A protein and the small-molecule ligand that binds it are described below.
Small molecule (SMILES): CC(=O)N[C@H]1[C@H](O[C@H]2[C@H](O)[C@@H](NC(C)=O)CO[C@@H]2CO[C@H]2O[C@@H](C)[C@@H](O)[C@@H](O)[C@@H]2O)O[C@H](CO)[C@@H](O)[C@@H]1O

Sequence of chain 2.A:
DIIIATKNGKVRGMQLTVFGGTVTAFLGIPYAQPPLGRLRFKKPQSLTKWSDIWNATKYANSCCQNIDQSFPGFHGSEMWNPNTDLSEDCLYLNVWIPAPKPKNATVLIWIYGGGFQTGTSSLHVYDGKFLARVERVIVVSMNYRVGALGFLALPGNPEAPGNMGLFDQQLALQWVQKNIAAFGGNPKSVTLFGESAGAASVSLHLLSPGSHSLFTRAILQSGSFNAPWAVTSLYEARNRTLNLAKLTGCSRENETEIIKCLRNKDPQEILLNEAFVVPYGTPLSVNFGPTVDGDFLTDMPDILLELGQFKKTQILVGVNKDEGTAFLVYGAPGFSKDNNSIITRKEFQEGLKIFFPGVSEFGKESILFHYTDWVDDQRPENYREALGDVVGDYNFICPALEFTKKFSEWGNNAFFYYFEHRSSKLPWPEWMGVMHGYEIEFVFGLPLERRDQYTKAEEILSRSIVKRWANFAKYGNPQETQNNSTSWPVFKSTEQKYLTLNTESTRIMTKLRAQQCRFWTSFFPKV

Binding-site contacts:
Ligand atom C6 contacts residue SER338 of chain 2.A at 4.2 Å.
Ligand atom N2 contacts residue ASN341 of chain 2.A at 3.1 Å (h-bond).
Ligand atom C7 contacts residue GLY336 of chain 2.A at 4.5 Å.
Ligand atom C6 contacts residue ASN341 of chain 2.A at 4.1 Å.
Ligand atom C4 contacts residue ASN341 of chain 2.A at 4.2 Å.
Ligand atom O4 contacts residue GLY336 of chain 2.A at 3.9 Å.
Ligand atom C5 contacts residue ASN341 of chain 2.A at 4.3 Å.
Ligand atom C5 contacts residue SER338 of chain 2.A at 3.8 Å.
Ligand atom C6 contacts residue ASN341 of chain 2.A at 4.5 Å.
Ligand atom O5 contacts residue SER338 of chain 2.A at 4.2 Å.
Ligand atom C6 contacts residue SER338 of chain 2.A at 3.6 Å.
Ligand atom C8 contacts residue ASN341 of chain 2.A at 3.3 Å.
Ligand atom C5 contacts residue GLY336 of chain 2.A at 4.2 Å.
Ligand atom C6 contacts residue PHE337 of chain 2.A at 4.2 Å (hydrophobic).
Ligand atom C2 contacts residue ASN341 of chain 2.A at 2.6 Å.
Ligand atom O5 contacts residue SER338 of chain 2.A at 3.4 Å.
Ligand atom C7 contacts residue ASN342 of chain 2.A at 4.4 Å.
Ligand atom C7 contacts residue ASN341 of chain 2.A at 3.5 Å.
Ligand atom C3 contacts residue ASN341 of chain 2.A at 3.8 Å.
Ligand atom C3 contacts residue GLY336 of chain 2.A at 4.1 Å.
Ligand atom C1 contacts residue GLY336 of chain 2.A at 4.3 Å.
Ligand atom O5 contacts residue ASN341 of chain 2.A at 2.2 Å (h-bond).
Ligand atom C6 contacts residue ASP340 of chain 2.A at 4.3 Å.
Ligand atom C1 contacts residue SER338 of chain 2.A at 3.9 Å.
Ligand atom N2 contacts residue GLY336 of chain 2.A at 4.5 Å.
Ligand atom C1 contacts residue ASN341 of chain 2.A at 1.4 Å.
Ligand atom O7 contacts residue GLY336 of chain 2.A at 3.4 Å (h-bond).
Ligand atom O7 contacts residue ASN341 of chain 2.A at 4.3 Å.
Ligand atom O7 contacts residue ASN342 of chain 2.A at 3.6 Å (h-bond).
Ligand atom O7 contacts residue PRO335 of chain 2.A at 4.2 Å.
Ligand atom C5 contacts residue ASN341 of chain 2.A at 3.5 Å.